Sequence of chain 1.B:
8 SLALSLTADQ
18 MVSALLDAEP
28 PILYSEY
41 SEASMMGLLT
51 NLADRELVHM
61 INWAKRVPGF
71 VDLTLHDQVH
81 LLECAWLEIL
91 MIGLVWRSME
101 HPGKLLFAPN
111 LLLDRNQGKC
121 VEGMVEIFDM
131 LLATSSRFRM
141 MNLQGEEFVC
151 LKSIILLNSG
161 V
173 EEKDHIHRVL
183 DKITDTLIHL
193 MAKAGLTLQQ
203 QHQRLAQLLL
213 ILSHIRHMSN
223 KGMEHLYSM

Binding-site contacts:
Ligand atom C01 contacts residue GLU56 of chain 1.B at 3.3 Å.
Ligand atom C06 contacts residue LEU94 of chain 1.B at 3.8 Å (hydrophobic).
Ligand atom C23 contacts residue MET124 of chain 1.B at 3.3 Å (hydrophobic).
Ligand atom C25 contacts residue MET124 of chain 1.B at 3.5 Å (hydrophobic).
Ligand atom O03 contacts residue ARG97 of chain 1.B at 3.1 Å (salt-bridge).
Ligand atom C16 contacts residue PHE107 of chain 1.B at 3.6 Å (hydrophobic).
Ligand atom C13 contacts residue LEU228 of chain 1.B at 3.8 Å (hydrophobic).
Ligand atom C25 contacts residue GLY123 of chain 1.B at 3.7 Å.
Ligand atom C26 contacts residue HIS227 of chain 1.B at 3.4 Å.
Ligand atom C04 contacts residue PHE107 of chain 1.B at 3.8 Å (hydrophobic).
Ligand atom C05 contacts residue LEU94 of chain 1.B at 3.9 Å (hydrophobic).
Ligand atom C02 contacts residue GLU56 of chain 1.B at 3.3 Å.
Ligand atom O04 contacts residue MET124 of chain 1.B at 3.2 Å (h-bond).
Ligand atom C28 contacts residue MET124 of chain 1.B at 3.6 Å (hydrophobic).
Ligand atom C21 contacts residue ASP54 of chain 1.B at 3.1 Å.
Ligand atom C12 contacts residue LEU228 of chain 1.B at 3.6 Å (hydrophobic).
Ligand atom O06 contacts residue MET91 of chain 1.B at 3.3 Å.
Ligand atom C06 contacts residue LEU90 of chain 1.B at 3.5 Å (hydrophobic).
Ligand atom O02 contacts residue THR50 of chain 1.B at 3.8 Å.
Ligand atom N01 contacts residue ASP54 of chain 1.B at 2.9 Å (salt-bridge).
Ligand atom O03 contacts residue GLU56 of chain 1.B at 2.5 Å (salt-bridge).
Ligand atom C14 contacts residue ALA53 of chain 1.B at 3.5 Å (hydrophobic).
Ligand atom C25 contacts residue HIS227 of chain 1.B at 3.5 Å.
Ligand atom C20 contacts residue ASP54 of chain 1.B at 3.7 Å.
Ligand atom C14 contacts residue LEU228 of chain 1.B at 3.8 Å (hydrophobic).
Ligand atom C12 contacts residue THR50 of chain 1.B at 3.8 Å.
Ligand atom C22 contacts residue LEU57 of chain 1.B at 3.5 Å (hydrophobic).
Ligand atom S01 contacts residue GLY224 of chain 1.B at 3.8 Å.
Ligand atom O05 contacts residue LEU228 of chain 1.B at 3.5 Å.
Ligand atom O06 contacts residue GLY224 of chain 1.B at 3.4 Å.
Ligand atom C24 contacts residue MET124 of chain 1.B at 3.5 Å (hydrophobic).
Ligand atom C11 contacts residue LEU49 of chain 1.B at 3.8 Å (hydrophobic).
Ligand atom O03 contacts residue LEU90 of chain 1.B at 3.7 Å.
Ligand atom F01 contacts residue MET46 of chain 1.B at 3.5 Å.
Ligand atom C24 contacts residue ILE127 of chain 1.B at 3.5 Å (hydrophobic).
Ligand atom O01 contacts residue MET124 of chain 1.B at 3.8 Å.
Ligand atom O05 contacts residue GLY224 of chain 1.B at 3.2 Å (h-bond).
Ligand atom C30 contacts residue LEU57 of chain 1.B at 3.8 Å (hydrophobic).
Ligand atom O06 contacts residue ILE127 of chain 1.B at 3.1 Å.
Ligand atom C22 contacts residue ASP54 of chain 1.B at 3.6 Å.

The small molecule below binds the protein below.
Small molecule (SMILES): O=S(=O)(Oc1cccc(F)c1)[C@@H]1C[C@@H]2O[C@H]1C(c1ccc(OCCN3CCCCC3)cc1)=C2c1ccc(O)cc1